This protein binds this small molecule.
Small molecule (SMILES): NS(=O)(=O)c1ncc[nH]1

Binding-site contacts:
Ligand atom O2 contacts residue TRP206 of chain 1.A at 3.8 Å.
Ligand atom O2 contacts residue THR196 of chain 1.A at 2.9 Å (h-bond).
Ligand atom O2 contacts residue LEU195 of chain 1.A at 3.2 Å.
Ligand atom S contacts residue ZN1 of chain 1.B at 3.0 Å.
Ligand atom S contacts residue THR196 of chain 1.A at 3.9 Å.
Ligand atom O1 contacts residue VAL140 of chain 1.A at 3.7 Å.
Ligand atom C2 contacts residue LEU195 of chain 1.A at 3.7 Å (hydrophobic).
Ligand atom O1 contacts residue TRP206 of chain 1.A at 4.0 Å.
Ligand atom C2 contacts residue THR197 of chain 1.A at 4.0 Å.
Ligand atom NH contacts residue THR196 of chain 1.A at 2.9 Å (h-bond).
Ligand atom C5 contacts residue GLN90 of chain 1.A at 4.4 Å.
Ligand atom NH contacts residue HIS92 of chain 1.A at 3.3 Å (h-bond).
Ligand atom S contacts residue LEU195 of chain 1.A at 4.3 Å.
Ligand atom C2 contacts residue ZN1 of chain 1.B at 4.0 Å.
Ligand atom C4 contacts residue HIS92 of chain 1.A at 4.3 Å.
Ligand atom O2 contacts residue SER194 of chain 1.A at 4.2 Å.
Ligand atom C5 contacts residue THR197 of chain 1.A at 3.4 Å.
Ligand atom N3 contacts residue GLN90 of chain 1.A at 4.0 Å.
Ligand atom C2 contacts residue HIS92 of chain 1.A at 3.8 Å.
Ligand atom N3 contacts residue LEU195 of chain 1.A at 3.8 Å.
Ligand atom O1 contacts residue ZN1 of chain 1.B at 3.0 Å.
Ligand atom O1 contacts residue VAL119 of chain 1.A at 3.7 Å.
Ligand atom N1 contacts residue THR197 of chain 1.A at 2.8 Å (h-bond).
Ligand atom N1 contacts residue LEU195 of chain 1.A at 3.8 Å.
Ligand atom S contacts residue HIS117 of chain 1.A at 4.0 Å.
Ligand atom C5 contacts residue LEU195 of chain 1.A at 4.0 Å (hydrophobic).
Ligand atom N3 contacts residue VAL119 of chain 1.A at 3.5 Å.
Ligand atom N3 contacts residue HIS92 of chain 1.A at 3.6 Å.
Ligand atom NH contacts residue HIS117 of chain 1.A at 3.4 Å (h-bond).
Ligand atom NH contacts residue THR197 of chain 1.A at 4.4 Å.
Ligand atom O1 contacts residue HIS92 of chain 1.A at 3.3 Å.
Ligand atom NH contacts residue ZN1 of chain 1.B at 2.0 Å.
Ligand atom NH contacts residue HIS94 of chain 1.A at 3.4 Å (h-bond).
Ligand atom C4 contacts residue LEU195 of chain 1.A at 4.0 Å (hydrophobic).
Ligand atom O2 contacts residue ZN1 of chain 1.B at 4.1 Å.
Ligand atom O1 contacts residue HIS117 of chain 1.A at 3.4 Å (h-bond).
Ligand atom NH contacts residue GLU104 of chain 1.A at 4.2 Å.
Ligand atom C4 contacts residue VAL119 of chain 1.A at 4.3 Å (hydrophobic).
Ligand atom C4 contacts residue GLN90 of chain 1.A at 3.5 Å.
Ligand atom S contacts residue HIS92 of chain 1.A at 3.8 Å.

Sequence of chain 1.A:
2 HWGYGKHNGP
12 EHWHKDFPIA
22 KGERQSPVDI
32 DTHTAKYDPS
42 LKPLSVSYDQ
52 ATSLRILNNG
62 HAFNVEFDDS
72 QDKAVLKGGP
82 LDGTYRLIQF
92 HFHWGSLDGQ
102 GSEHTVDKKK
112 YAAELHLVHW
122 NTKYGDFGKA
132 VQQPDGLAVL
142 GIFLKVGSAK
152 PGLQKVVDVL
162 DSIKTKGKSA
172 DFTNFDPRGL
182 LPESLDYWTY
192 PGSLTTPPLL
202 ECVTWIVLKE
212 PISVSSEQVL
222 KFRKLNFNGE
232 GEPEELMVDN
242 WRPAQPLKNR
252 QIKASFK